A small-molecule ligand and the protein it binds are described below.
Small molecule (SMILES): C[C@H]1O[C@@H](n2cnc3c(N)ncnc32)[C@H](O)[C@@H]1O

Sequence of chain 1.J:
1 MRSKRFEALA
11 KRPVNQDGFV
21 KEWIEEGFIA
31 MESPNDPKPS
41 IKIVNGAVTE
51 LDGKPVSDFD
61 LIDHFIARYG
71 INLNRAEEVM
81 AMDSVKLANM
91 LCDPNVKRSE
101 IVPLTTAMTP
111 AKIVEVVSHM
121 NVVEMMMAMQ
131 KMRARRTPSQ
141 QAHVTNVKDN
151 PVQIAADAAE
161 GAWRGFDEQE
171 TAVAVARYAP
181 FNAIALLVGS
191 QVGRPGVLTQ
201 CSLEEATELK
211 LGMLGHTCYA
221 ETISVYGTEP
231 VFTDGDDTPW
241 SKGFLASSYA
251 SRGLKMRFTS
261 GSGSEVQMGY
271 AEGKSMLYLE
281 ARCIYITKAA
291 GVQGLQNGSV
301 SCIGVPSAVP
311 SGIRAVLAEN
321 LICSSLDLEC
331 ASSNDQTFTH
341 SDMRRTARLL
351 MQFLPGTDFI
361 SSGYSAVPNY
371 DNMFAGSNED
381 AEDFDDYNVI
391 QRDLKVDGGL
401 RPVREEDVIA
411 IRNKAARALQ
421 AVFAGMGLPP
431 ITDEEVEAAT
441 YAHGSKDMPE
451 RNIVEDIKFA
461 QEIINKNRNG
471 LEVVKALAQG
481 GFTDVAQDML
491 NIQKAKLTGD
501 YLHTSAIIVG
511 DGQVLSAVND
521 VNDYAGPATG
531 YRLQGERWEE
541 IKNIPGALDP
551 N

Binding-site contacts:
Ligand atom N6 contacts residue SER260 of chain 1.J at 3.0 Å (h-bond).
Ligand atom C5 contacts residue VAL300 of chain 1.J at 4.0 Å (hydrophobic).
Ligand atom N1 contacts residue SER264 of chain 1.J at 4.1 Å.
Ligand atom C4 contacts residue THR259 of chain 1.J at 3.2 Å.
Ligand atom N6 contacts residue SER264 of chain 1.J at 3.7 Å.
Ligand atom N3 contacts residue THR259 of chain 1.J at 3.5 Å.
Ligand atom N7 contacts residue VAL300 of chain 1.J at 3.1 Å.
Ligand atom C4 contacts residue B121 of chain 1.JA at 3.2 Å.
Ligand atom C5 contacts residue SER260 of chain 1.J at 3.4 Å.
Ligand atom C8 contacts residue VAL300 of chain 1.J at 3.2 Å (hydrophobic).
Ligand atom N9 contacts residue SER301 of chain 1.J at 4.0 Å.
Ligand atom C4 contacts residue SER224 of chain 1.J at 3.6 Å.
Ligand atom C8 contacts residue THR259 of chain 1.J at 3.9 Å.
Ligand atom N9 contacts residue B121 of chain 1.JA at 3.3 Å.
Ligand atom C2 contacts residue SER224 of chain 1.J at 3.3 Å.
Ligand atom N6 contacts residue GLY261 of chain 1.J at 3.1 Å (h-bond).
Ligand atom N9 contacts residue THR259 of chain 1.J at 3.4 Å.
Ligand atom N7 contacts residue SER299 of chain 1.J at 3.9 Å.
Ligand atom C2 contacts residue THR259 of chain 1.J at 3.5 Å.
Ligand atom C5 contacts residue B121 of chain 1.JA at 3.3 Å.
Ligand atom N1 contacts residue GLY261 of chain 1.J at 4.0 Å.
Ligand atom C5 contacts residue THR259 of chain 1.J at 3.8 Å.
Ligand atom C8 contacts residue SER301 of chain 1.J at 3.0 Å.
Ligand atom C2 contacts residue SER260 of chain 1.J at 3.8 Å.
Ligand atom N7 contacts residue B121 of chain 1.JA at 3.4 Å.
Ligand atom C2 contacts residue TYR226 of chain 1.J at 3.9 Å (hydrophobic).
Ligand atom N6 contacts residue SER299 of chain 1.J at 3.4 Å (h-bond).
Ligand atom C2 contacts residue VAL225 of chain 1.J at 3.8 Å (hydrophobic).
Ligand atom C6 contacts residue GLY261 of chain 1.J at 3.9 Å.
Ligand atom N7 contacts residue SER301 of chain 1.J at 3.0 Å (h-bond).
Ligand atom C1' contacts residue SER224 of chain 1.J at 3.8 Å.
Ligand atom N1 contacts residue SER260 of chain 1.J at 3.4 Å.
Ligand atom N1 contacts residue VAL225 of chain 1.J at 4.0 Å.
Ligand atom C6 contacts residue SER260 of chain 1.J at 3.0 Å.
Ligand atom N3 contacts residue SER224 of chain 1.J at 2.6 Å (h-bond).
Ligand atom N3 contacts residue B121 of chain 1.JA at 3.9 Å.
Ligand atom C1' contacts residue THR259 of chain 1.J at 3.8 Å.
Ligand atom C8 contacts residue B121 of chain 1.JA at 3.4 Å.
Ligand atom C6 contacts residue B121 of chain 1.JA at 4.0 Å.
Ligand atom N7 contacts residue SER260 of chain 1.J at 3.9 Å.